This protein binds this small molecule.
Small molecule (SMILES): CC(C)CCC[C@@H](C)[C@H]1CC[C@H]2[C@@H]3CC=C4C[C@@H](O)CC[C@]4(C)[C@H]3CC[C@]12C

Sequence of chain 1.A:
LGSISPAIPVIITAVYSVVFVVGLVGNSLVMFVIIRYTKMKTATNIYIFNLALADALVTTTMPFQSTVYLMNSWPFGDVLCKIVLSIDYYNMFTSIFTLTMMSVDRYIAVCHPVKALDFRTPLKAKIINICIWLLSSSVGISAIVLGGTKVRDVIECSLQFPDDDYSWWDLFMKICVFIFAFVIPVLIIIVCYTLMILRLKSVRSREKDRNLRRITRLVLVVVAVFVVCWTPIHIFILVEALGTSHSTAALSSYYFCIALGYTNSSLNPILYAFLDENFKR

Binding-site contacts:
Ligand atom C26 contacts residue THR348 of chain 1.A at 3.8 Å.
Ligand atom C24 contacts residue THR348 of chain 1.A at 4.4 Å.
Ligand atom C6 contacts residue PHE353 of chain 1.A at 3.8 Å (hydrophobic).
Ligand atom C27 contacts residue VAL345 of chain 1.A at 4.5 Å (hydrophobic).
Ligand atom C16 contacts residue PRO349 of chain 1.A at 3.8 Å (hydrophobic).
Ligand atom C26 contacts residue VAL345 of chain 1.A at 3.5 Å (hydrophobic).
Ligand atom C5 contacts residue PHE353 of chain 1.A at 3.9 Å (hydrophobic).
Ligand atom C15 contacts residue PRO349 of chain 1.A at 3.9 Å (hydrophobic).
Ligand atom C26 contacts residue VAL344 of chain 1.A at 3.6 Å (hydrophobic).
Ligand atom C4 contacts residue VAL356 of chain 1.A at 4.0 Å (hydrophobic).
Ligand atom C7 contacts residue ILE352 of chain 1.A at 3.8 Å (hydrophobic).
Ligand atom C4 contacts residue PHE353 of chain 1.A at 4.3 Å (hydrophobic).
Ligand atom C14 contacts residue PRO349 of chain 1.A at 4.3 Å (hydrophobic).
Ligand atom O1 contacts residue SER363 of chain 1.A at 4.4 Å.
Ligand atom C6 contacts residue VAL356 of chain 1.A at 4.3 Å (hydrophobic).
Ligand atom C26 contacts residue PRO349 of chain 1.A at 3.7 Å (hydrophobic).
Ligand atom C3 contacts residue PHE353 of chain 1.A at 3.7 Å (hydrophobic).
Ligand atom C6 contacts residue ILE352 of chain 1.A at 4.4 Å (hydrophobic).
Ligand atom C2 contacts residue PHE353 of chain 1.A at 4.1 Å (hydrophobic).
Ligand atom C8 contacts residue PHE353 of chain 1.A at 4.4 Å (hydrophobic).
Ligand atom C9 contacts residue PHE353 of chain 1.A at 4.0 Å (hydrophobic).
Ligand atom C15 contacts residue ILE352 of chain 1.A at 3.8 Å (hydrophobic).
Ligand atom C7 contacts residue PRO349 of chain 1.A at 4.2 Å (hydrophobic).
Ligand atom C1 contacts residue PHE353 of chain 1.A at 3.7 Å (hydrophobic).
Ligand atom O1 contacts residue THR362 of chain 1.A at 3.4 Å.
Ligand atom C7 contacts residue PHE353 of chain 1.A at 3.6 Å (hydrophobic).
Ligand atom C15 contacts residue THR348 of chain 1.A at 4.5 Å.
Ligand atom C27 contacts residue VAL344 of chain 1.A at 4.1 Å (hydrophobic).
Ligand atom C10 contacts residue PHE353 of chain 1.A at 4.2 Å (hydrophobic).